Sequence of chain 3.A:
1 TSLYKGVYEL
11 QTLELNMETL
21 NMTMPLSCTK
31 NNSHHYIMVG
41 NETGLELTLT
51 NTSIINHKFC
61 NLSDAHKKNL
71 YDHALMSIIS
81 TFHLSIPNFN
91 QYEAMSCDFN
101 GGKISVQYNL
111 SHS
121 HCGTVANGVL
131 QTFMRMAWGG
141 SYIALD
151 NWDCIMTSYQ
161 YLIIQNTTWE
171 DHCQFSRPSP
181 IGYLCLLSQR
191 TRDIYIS

Binding-site contacts:
Ligand atom N2 contacts residue SER158 of chain 3.A at 4.1 Å.
Ligand atom N2 contacts residue TYR159 of chain 3.A at 4.4 Å.
Ligand atom C6 contacts residue GLN160 of chain 3.A at 3.7 Å.
Ligand atom O3 contacts residue SER158 of chain 3.A at 4.0 Å.
Ligand atom C7 contacts residue TYR159 of chain 3.A at 4.4 Å (hydrophobic).
Ligand atom O7 contacts residue ASN51 of chain 3.A at 3.5 Å (h-bond).
Ligand atom O5 contacts residue ASN51 of chain 3.A at 2.3 Å (h-bond).
Ligand atom O5 contacts residue SER158 of chain 3.A at 3.9 Å.
Ligand atom C1 contacts residue SER158 of chain 3.A at 3.7 Å.
Ligand atom C1 contacts residue ASN51 of chain 3.A at 1.4 Å.
Ligand atom O5 contacts residue GLN160 of chain 3.A at 3.3 Å (h-bond).
Ligand atom C3 contacts residue SER158 of chain 3.A at 3.5 Å.
Ligand atom C4 contacts residue SER158 of chain 3.A at 4.2 Å.
Ligand atom C1 contacts residue GLN160 of chain 3.A at 4.1 Å.
Ligand atom O4 contacts residue SER158 of chain 3.A at 4.0 Å.
Ligand atom C5 contacts residue ASN51 of chain 3.A at 3.6 Å.
Ligand atom C3 contacts residue ASN51 of chain 3.A at 3.9 Å.
Ligand atom N2 contacts residue ASN51 of chain 3.A at 3.0 Å (h-bond).
Ligand atom C8 contacts residue TYR159 of chain 3.A at 3.5 Å (hydrophobic).
Ligand atom C6 contacts residue SER158 of chain 3.A at 4.4 Å.
Ligand atom C5 contacts residue GLN160 of chain 3.A at 4.0 Å.
Ligand atom C8 contacts residue SER158 of chain 3.A at 3.7 Å.
Ligand atom C2 contacts residue ASN51 of chain 3.A at 2.5 Å.
Ligand atom C2 contacts residue SER158 of chain 3.A at 4.3 Å.
Ligand atom C4 contacts residue ASN51 of chain 3.A at 4.2 Å.
Ligand atom C7 contacts residue SER158 of chain 3.A at 4.4 Å.
Ligand atom C7 contacts residue ASN51 of chain 3.A at 3.5 Å.
Ligand atom C5 contacts residue SER158 of chain 3.A at 3.5 Å.

A small-molecule ligand and the protein it binds are described below.
Small molecule (SMILES): CC(=O)N[C@H]1[C@H](O[C@H]2[C@H](O)[C@@H](NC(C)=O)CO[C@@H]2CO)O[C@H](CO)[C@@H](O)[C@@H]1O